Sequence of chain 21.A:
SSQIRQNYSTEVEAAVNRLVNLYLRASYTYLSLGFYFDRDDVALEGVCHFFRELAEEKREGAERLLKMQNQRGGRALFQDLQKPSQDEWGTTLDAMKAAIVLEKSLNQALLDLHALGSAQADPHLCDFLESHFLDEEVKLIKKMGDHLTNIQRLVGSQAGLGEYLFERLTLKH

Binding-site contacts:
Ligand atom C10 contacts residue GLU53 of chain 21.A at 4.0 Å.
Ligand atom C8 contacts residue RU1 of chain 21.C at 3.5 Å.
Ligand atom C3 contacts residue GLU53 of chain 21.A at 3.6 Å.
Ligand atom C4 contacts residue HIS49 of chain 21.A at 3.7 Å.
Ligand atom C4 contacts residue GLU53 of chain 21.A at 4.2 Å.
Ligand atom C10 contacts residue RU1 of chain 21.C at 2.5 Å.
Ligand atom C5 contacts residue RU1 of chain 21.C at 2.6 Å.
Ligand atom C9 contacts residue RU1 of chain 21.C at 2.5 Å.
Ligand atom C9 contacts residue HIS173 of chain 21.A at 3.5 Å.
Ligand atom C6 contacts residue HIS49 of chain 21.A at 3.9 Å.
Ligand atom C8 contacts residue HIS173 of chain 21.A at 3.8 Å.
Ligand atom C2 contacts residue GLU53 of chain 21.A at 3.5 Å.
Ligand atom C3 contacts residue RU1 of chain 21.C at 2.6 Å.
Ligand atom C6 contacts residue RU1 of chain 21.C at 3.6 Å.
Ligand atom C2 contacts residue HIS173 of chain 21.A at 3.9 Å.
Ligand atom C1 contacts residue RU1 of chain 21.C at 3.6 Å.
Ligand atom C10 contacts residue HIS173 of chain 21.A at 3.4 Å.
Ligand atom C1 contacts residue GLU53 of chain 21.A at 3.6 Å.
Ligand atom C4 contacts residue RU1 of chain 21.C at 2.6 Å.
Ligand atom C2 contacts residue RU1 of chain 21.C at 2.6 Å.
Ligand atom C8 contacts residue HIS49 of chain 21.A at 3.3 Å.
Ligand atom C9 contacts residue HIS49 of chain 21.A at 4.2 Å.
Ligand atom C5 contacts residue HIS49 of chain 21.A at 3.8 Å.
Ligand atom C5 contacts residue HIS173 of chain 21.A at 4.2 Å.
Ligand atom C3 contacts residue HIS49 of chain 21.A at 4.1 Å.

This small molecule binds to this protein.
Small molecule (SMILES): Cc1ccc(C(C)C)cc1